Sequence of chain 1.B:
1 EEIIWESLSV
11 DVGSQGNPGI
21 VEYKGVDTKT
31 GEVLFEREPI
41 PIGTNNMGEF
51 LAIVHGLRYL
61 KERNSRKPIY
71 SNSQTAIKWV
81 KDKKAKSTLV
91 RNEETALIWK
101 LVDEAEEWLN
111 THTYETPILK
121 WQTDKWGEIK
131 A

Binding-site contacts:
Ligand atom O3' contacts residue ASN72 of chain 1.B at 3.4 Å (h-bond).
Ligand atom O2 contacts residue DA5 of chain 1.E at 3.5 Å (h-bond).
Ligand atom O6 contacts residue DC3 of chain 1.E at 2.9 Å (h-bond).
Ligand atom O4 contacts residue DA5 of chain 1.E at 3.3 Å (h-bond).
Ligand atom O2 contacts residue DG2 of chain 1.E at 2.9 Å (h-bond).
Ligand atom C6 contacts residue UCL8 of chain 1.E at 3.3 Å.
Ligand atom O6 contacts residue EDO1 of chain 1.L at 2.6 Å (h-bond).
Ligand atom C6 contacts residue EDO1 of chain 1.L at 3.5 Å.
Ligand atom N6 contacts residue UCL8 of chain 1.E at 2.6 Å (h-bond).
Ligand atom N4 contacts residue DG2 of chain 1.E at 2.8 Å (h-bond).
Ligand atom C2 contacts residue UCL8 of chain 1.E at 3.4 Å.
Ligand atom N2 contacts residue DC1 of chain 1.E at 3.0 Å (h-bond).
Ligand atom N4 contacts residue DC1 of chain 1.E at 3.2 Å (h-bond).
Ligand atom N4 contacts residue DG4 of chain 1.E at 2.8 Å (h-bond).
Ligand atom N1 contacts residue DG4 of chain 1.E at 3.5 Å (h-bond).
Ligand atom C2 contacts residue DG4 of chain 1.E at 3.2 Å.
Ligand atom N1 contacts residue DC3 of chain 1.E at 2.9 Å (h-bond).
Ligand atom N1 contacts residue DC1 of chain 1.E at 2.9 Å (h-bond).
Ligand atom N1 contacts residue UCL8 of chain 1.E at 2.5 Å (h-bond).
Ligand atom N3 contacts residue DG4 of chain 1.E at 3.1 Å (h-bond).
Ligand atom N3 contacts residue DG2 of chain 1.E at 2.9 Å (h-bond).
Ligand atom O6 contacts residue EDO1 of chain 1.J at 3.0 Å (h-bond).
Ligand atom N1 contacts residue UCL7 of chain 1.E at 3.0 Å (h-bond).
Ligand atom N2 contacts residue DG4 of chain 1.E at 3.4 Å.
Ligand atom O6 contacts residue UCL8 of chain 1.E at 3.2 Å (h-bond).
Ligand atom O2 contacts residue DA6 of chain 1.E at 3.2 Å.
Ligand atom C6 contacts residue UCL8 of chain 1.E at 3.4 Å.
Ligand atom N2 contacts residue DC3 of chain 1.E at 2.8 Å (h-bond).
Ligand atom N3 contacts residue DA5 of chain 1.E at 3.0 Å (h-bond).
Ligand atom N3 contacts residue DA6 of chain 1.E at 3.3 Å (h-bond).
Ligand atom N6 contacts residue DA6 of chain 1.E at 3.1 Å (h-bond).
Ligand atom N6 contacts residue UCL7 of chain 1.E at 3.2 Å (h-bond).
Ligand atom O2 contacts residue DA5 of chain 1.E at 3.4 Å.
Ligand atom N4 contacts residue DC3 of chain 1.E at 3.2 Å (h-bond).
Ligand atom C6 contacts residue DC1 of chain 1.E at 3.5 Å.
Ligand atom O6 contacts residue DC1 of chain 1.E at 2.8 Å (h-bond).
Ligand atom N3 contacts residue DG4 of chain 1.E at 2.9 Å (h-bond).
Ligand atom O2 contacts residue DG4 of chain 1.E at 3.1 Å (h-bond).
Ligand atom O6 contacts residue DG2 of chain 1.E at 3.1 Å (h-bond).
Ligand atom N4 contacts residue EDO1 of chain 1.J at 3.5 Å (h-bond).

A small-molecule ligand and the protein it binds are described below.
Small molecule (SMILES): Nc1ccn([C@H]2C[C@H](O[P](=O)(O)OC[C@H]3O[C@@H](n4cnc5c(=O)nc(N)[nH]c54)C[C@@H]3O[P](=O)(O)OC[C@H]3O[C@@H](n4ccc(N)nc4=O)C[C@@H]3O[P](=O)(O)OC[C@H]3O[C@@H](n4cnc5c(=O)nc(N)[nH]c54)C[C@@H]3O)[C@@H](CO[P](=O)(O)O[C@H]3C[C@H](n4cc(Cl)c(=O)[nH]c4=O)O[C@@H]3CO[P](=O)(O)O[C@H]3C[C@H](n4cc(Cl)c(=O)[nH]c4=O)O[C@@H]3CO[P](=O)(O)O[C@H]3C[C@H](n4cnc5c(N)ncnc54)O[C@@H]3CO[P](=O)(O)O[C@H]3C[C@H](n4cnc5c(N)ncnc54)O[C@@H]3CO[P](=O)(O)O[C@H]3C[C@H](n4cnc5c(=O)nc(N)[nH]c54)O[C@@H]3COP(=O)=O)O2)c(=O)n1